Binding-site contacts:
Ligand atom C9 contacts residue LYS176 of chain 2.A at 3.9 Å.
Ligand atom C5 contacts residue THR175 of chain 2.A at 4.4 Å.
Ligand atom N1 contacts residue THR173 of chain 2.A at 4.3 Å.
Ligand atom C11 contacts residue MET370 of chain 2.A at 4.3 Å (hydrophobic).
Ligand atom C9 contacts residue ARG177 of chain 2.A at 4.0 Å.
Ligand atom C4 contacts residue MET370 of chain 2.A at 4.0 Å (hydrophobic).
Ligand atom F10 contacts residue ARG177 of chain 2.A at 2.9 Å.
Ligand atom F10 contacts residue LEU368 of chain 2.A at 3.4 Å.
Ligand atom C7 contacts residue LYS176 of chain 2.A at 4.3 Å.
Ligand atom F10 contacts residue MET369 of chain 2.A at 4.2 Å.
Ligand atom C11 contacts residue ILE248 of chain 2.A at 4.2 Å (hydrophobic).
Ligand atom F8 contacts residue MET370 of chain 2.A at 3.4 Å.
Ligand atom C4 contacts residue THR175 of chain 2.A at 3.6 Å.
Ligand atom C2 contacts residue ILE248 of chain 2.A at 4.1 Å (hydrophobic).
Ligand atom C6 contacts residue PRO347 of chain 2.A at 3.8 Å (hydrophobic).
Ligand atom C9 contacts residue LEU368 of chain 2.A at 4.1 Å (hydrophobic).
Ligand atom F8 contacts residue MET369 of chain 2.A at 3.5 Å.
Ligand atom C11 contacts residue ARG177 of chain 2.A at 4.4 Å.
Ligand atom C7 contacts residue PRO347 of chain 2.A at 4.0 Å (hydrophobic).
Ligand atom F8 contacts residue LEU368 of chain 2.A at 3.4 Å.
Ligand atom F10 contacts residue LEU178 of chain 2.A at 3.2 Å.
Ligand atom C4 contacts residue ILE248 of chain 2.A at 3.7 Å (hydrophobic).
Ligand atom C5 contacts residue MET370 of chain 2.A at 3.6 Å (hydrophobic).
Ligand atom C5 contacts residue ILE248 of chain 2.A at 3.7 Å (hydrophobic).
Ligand atom C7 contacts residue LEU368 of chain 2.A at 3.7 Å (hydrophobic).
Ligand atom C9 contacts residue MET370 of chain 2.A at 4.4 Å (hydrophobic).
Ligand atom C6 contacts residue MET370 of chain 2.A at 3.6 Å (hydrophobic).
Ligand atom C6 contacts residue ILE248 of chain 2.A at 4.1 Å (hydrophobic).
Ligand atom C11 contacts residue THR175 of chain 2.A at 3.4 Å.
Ligand atom C9 contacts residue THR175 of chain 2.A at 4.0 Å.
Ligand atom C9 contacts residue LEU178 of chain 2.A at 4.3 Å (hydrophobic).
Ligand atom C11 contacts residue THR173 of chain 2.A at 4.4 Å.
Ligand atom F8 contacts residue PRO347 of chain 2.A at 3.3 Å.
Ligand atom F10 contacts residue LYS176 of chain 2.A at 3.2 Å.
Ligand atom F8 contacts residue LYS176 of chain 2.A at 4.1 Å.
Ligand atom C6 contacts residue LEU368 of chain 2.A at 4.2 Å (hydrophobic).
Ligand atom O3 contacts residue THR175 of chain 2.A at 4.0 Å.
Ligand atom C7 contacts residue MET370 of chain 2.A at 3.8 Å (hydrophobic).
Ligand atom N1 contacts residue ILE248 of chain 2.A at 3.5 Å.
Ligand atom C2 contacts residue THR175 of chain 2.A at 3.9 Å.

Sequence of chain 2.A:
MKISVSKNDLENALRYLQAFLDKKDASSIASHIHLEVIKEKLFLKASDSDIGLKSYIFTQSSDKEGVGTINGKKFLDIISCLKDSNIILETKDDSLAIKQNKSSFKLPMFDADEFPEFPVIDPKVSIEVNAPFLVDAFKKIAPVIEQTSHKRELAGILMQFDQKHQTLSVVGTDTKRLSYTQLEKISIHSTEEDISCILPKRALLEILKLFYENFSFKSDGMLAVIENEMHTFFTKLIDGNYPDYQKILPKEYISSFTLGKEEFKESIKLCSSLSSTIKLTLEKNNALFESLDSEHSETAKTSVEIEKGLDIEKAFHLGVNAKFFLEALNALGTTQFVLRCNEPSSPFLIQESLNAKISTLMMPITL

A protein and the small-molecule ligand that binds it are described below.
Small molecule (SMILES): NC(=O)c1ccc(F)c(F)c1